Binding-site contacts:
Ligand atom C5 contacts residue HIS102 of chain 1.A at 4.2 Å.
Ligand atom C7 contacts residue ARG105 of chain 1.A at 4.3 Å.
Ligand atom C7 contacts residue ASN134 of chain 1.C at 3.3 Å.
Ligand atom C8 contacts residue ARG105 of chain 1.A at 3.6 Å.
Ligand atom C5 contacts residue ASN134 of chain 1.C at 3.7 Å.
Ligand atom C3 contacts residue ASN134 of chain 1.C at 3.6 Å.
Ligand atom O6 contacts residue TYR123 of chain 1.A at 3.7 Å.
Ligand atom O3 contacts residue ARG105 of chain 1.A at 4.1 Å.
Ligand atom C8 contacts residue PHE133 of chain 1.C at 3.7 Å (hydrophobic).
Ligand atom C6 contacts residue HIS102 of chain 1.A at 3.9 Å.
Ligand atom O7 contacts residue PHE108 of chain 1.A at 4.3 Å.
Ligand atom O4 contacts residue HIS102 of chain 1.A at 3.5 Å.
Ligand atom O5 contacts residue ASN134 of chain 1.C at 2.4 Å (h-bond).
Ligand atom O4 contacts residue TYR123 of chain 1.A at 3.9 Å.
Ligand atom C4 contacts residue ASN134 of chain 1.C at 4.2 Å.
Ligand atom N2 contacts residue ASN134 of chain 1.C at 2.8 Å (h-bond).
Ligand atom O7 contacts residue ARG105 of chain 1.A at 4.1 Å.
Ligand atom C8 contacts residue ASN134 of chain 1.C at 3.8 Å.
Ligand atom O6 contacts residue HIS102 of chain 1.A at 3.1 Å (h-bond).
Ligand atom O3 contacts residue ARG103 of chain 1.A at 3.6 Å.
Ligand atom O3 contacts residue LEU104 of chain 1.A at 3.4 Å.
Ligand atom C2 contacts residue ASN134 of chain 1.C at 2.4 Å.
Ligand atom O4 contacts residue LEU104 of chain 1.A at 4.5 Å.
Ligand atom O7 contacts residue ASN134 of chain 1.C at 3.3 Å (h-bond).
Ligand atom C1 contacts residue ASN134 of chain 1.C at 1.4 Å.

Sequence of chain 1.A:
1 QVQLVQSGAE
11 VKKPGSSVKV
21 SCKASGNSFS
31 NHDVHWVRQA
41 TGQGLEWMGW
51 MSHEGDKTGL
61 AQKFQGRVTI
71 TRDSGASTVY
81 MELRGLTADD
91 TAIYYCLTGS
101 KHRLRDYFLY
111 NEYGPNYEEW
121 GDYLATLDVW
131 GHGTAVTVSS

This small molecule binds to this protein.
Small molecule (SMILES): CC(=O)N[C@H]1[C@H](O[C@H]2[C@H](O)[C@@H](NC(C)=O)CO[C@@H]2CO)O[C@H](CO)[C@@H](O)[C@@H]1O

Sequence of chain 1.C:
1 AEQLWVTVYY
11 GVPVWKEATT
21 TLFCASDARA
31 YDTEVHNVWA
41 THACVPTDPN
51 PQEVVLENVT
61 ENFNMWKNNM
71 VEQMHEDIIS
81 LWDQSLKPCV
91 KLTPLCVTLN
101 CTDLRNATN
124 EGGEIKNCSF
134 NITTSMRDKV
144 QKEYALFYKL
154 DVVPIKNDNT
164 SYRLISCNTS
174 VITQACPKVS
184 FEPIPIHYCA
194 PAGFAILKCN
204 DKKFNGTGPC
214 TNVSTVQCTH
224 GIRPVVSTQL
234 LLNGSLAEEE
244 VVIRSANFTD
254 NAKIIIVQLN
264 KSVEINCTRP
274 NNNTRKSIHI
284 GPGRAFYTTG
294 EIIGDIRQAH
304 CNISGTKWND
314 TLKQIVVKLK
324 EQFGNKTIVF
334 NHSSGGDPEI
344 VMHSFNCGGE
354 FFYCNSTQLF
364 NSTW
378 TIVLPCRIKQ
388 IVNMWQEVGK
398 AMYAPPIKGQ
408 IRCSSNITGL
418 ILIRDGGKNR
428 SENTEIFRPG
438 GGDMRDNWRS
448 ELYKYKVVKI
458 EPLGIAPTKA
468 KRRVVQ